The protein below binds the small molecule below.
Small molecule (SMILES): CC(=O)N[C@H]1[C@H](O[C@H]2[C@H](O)[C@@H](NC(C)=O)CO[C@@H]2CO[C@H]2O[C@@H](C)[C@@H](O)[C@@H](O)[C@@H]2O)O[C@H](CO)[C@@H](O)[C@@H]1O

Sequence of chain 1.A:
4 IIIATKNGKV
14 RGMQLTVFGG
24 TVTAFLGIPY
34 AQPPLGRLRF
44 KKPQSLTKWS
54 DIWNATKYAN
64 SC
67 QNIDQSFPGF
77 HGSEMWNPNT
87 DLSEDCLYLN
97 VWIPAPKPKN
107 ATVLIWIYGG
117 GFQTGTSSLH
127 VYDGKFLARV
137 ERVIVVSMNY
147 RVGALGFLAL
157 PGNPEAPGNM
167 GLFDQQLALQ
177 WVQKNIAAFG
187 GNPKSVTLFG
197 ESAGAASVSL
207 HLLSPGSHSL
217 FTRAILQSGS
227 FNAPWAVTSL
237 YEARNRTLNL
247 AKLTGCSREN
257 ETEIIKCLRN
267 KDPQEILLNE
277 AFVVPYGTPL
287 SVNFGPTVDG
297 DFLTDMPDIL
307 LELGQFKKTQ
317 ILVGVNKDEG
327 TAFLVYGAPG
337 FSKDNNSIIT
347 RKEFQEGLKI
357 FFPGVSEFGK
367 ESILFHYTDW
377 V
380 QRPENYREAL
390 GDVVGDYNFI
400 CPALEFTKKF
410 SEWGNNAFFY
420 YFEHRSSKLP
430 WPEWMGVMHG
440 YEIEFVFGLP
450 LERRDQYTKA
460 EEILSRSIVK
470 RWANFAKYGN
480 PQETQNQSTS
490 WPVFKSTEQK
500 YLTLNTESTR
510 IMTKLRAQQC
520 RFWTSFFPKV

Binding-site contacts:
Ligand atom C3 contacts residue PHE278 of chain 1.A at 3.2 Å (hydrophobic).
Ligand atom C6 contacts residue LEU249 of chain 1.A at 3.5 Å (hydrophobic).
Ligand atom C8 contacts residue TYR237 of chain 1.A at 3.4 Å (hydrophobic).
Ligand atom N2 contacts residue ASN241 of chain 1.A at 2.9 Å (h-bond).
Ligand atom C7 contacts residue ASN241 of chain 1.A at 3.4 Å.
Ligand atom C7 contacts residue TYR237 of chain 1.A at 4.5 Å (hydrophobic).
Ligand atom C3 contacts residue PRO281 of chain 1.A at 4.3 Å (hydrophobic).
Ligand atom C6 contacts residue ASN245 of chain 1.A at 3.9 Å.
Ligand atom O5 contacts residue ASN241 of chain 1.A at 2.3 Å (h-bond).
Ligand atom C5 contacts residue LEU249 of chain 1.A at 4.5 Å (hydrophobic).
Ligand atom O4 contacts residue PHE278 of chain 1.A at 3.6 Å.
Ligand atom O7 contacts residue ASN241 of chain 1.A at 4.3 Å.
Ligand atom C6 contacts residue LYS248 of chain 1.A at 4.0 Å.
Ligand atom C5 contacts residue ASN241 of chain 1.A at 3.6 Å.
Ligand atom O3 contacts residue PRO281 of chain 1.A at 3.5 Å.
Ligand atom C5 contacts residue PHE278 of chain 1.A at 4.0 Å (hydrophobic).
Ligand atom O5 contacts residue PRO281 of chain 1.A at 4.4 Å.
Ligand atom C8 contacts residue ASN241 of chain 1.A at 3.5 Å.
Ligand atom C5 contacts residue ASN245 of chain 1.A at 3.8 Å.
Ligand atom C6 contacts residue PRO281 of chain 1.A at 4.1 Å (hydrophobic).
Ligand atom C4 contacts residue PHE278 of chain 1.A at 2.9 Å (hydrophobic).
Ligand atom O3 contacts residue PRO281 of chain 1.A at 3.9 Å.
Ligand atom O5 contacts residue ASN245 of chain 1.A at 2.8 Å (h-bond).
Ligand atom O5 contacts residue ASN245 of chain 1.A at 4.0 Å.
Ligand atom C5 contacts residue PRO281 of chain 1.A at 4.1 Å (hydrophobic).
Ligand atom O6 contacts residue ASN245 of chain 1.A at 4.0 Å.
Ligand atom C2 contacts residue ASN241 of chain 1.A at 2.5 Å.
Ligand atom C4 contacts residue ASN241 of chain 1.A at 4.3 Å.
Ligand atom C4 contacts residue LEU249 of chain 1.A at 4.5 Å (hydrophobic).
Ligand atom O4 contacts residue LEU249 of chain 1.A at 3.7 Å.
Ligand atom O2 contacts residue PRO281 of chain 1.A at 3.6 Å.
Ligand atom C5 contacts residue ASN245 of chain 1.A at 3.8 Å.
Ligand atom O3 contacts residue PHE278 of chain 1.A at 3.3 Å (h-bond).
Ligand atom C3 contacts residue ASN241 of chain 1.A at 3.8 Å.
Ligand atom C1 contacts residue ASN245 of chain 1.A at 3.7 Å.
Ligand atom C1 contacts residue ASN245 of chain 1.A at 3.8 Å.
Ligand atom C1 contacts residue ASN241 of chain 1.A at 1.4 Å.
Ligand atom C6 contacts residue ASN245 of chain 1.A at 3.5 Å.
Ligand atom O3 contacts residue VAL280 of chain 1.A at 4.0 Å.
Ligand atom C8 contacts residue LYS248 of chain 1.A at 4.2 Å.